Binding-site contacts:
Ligand atom C42 contacts residue GLY49 of chain 1.B at 3.4 Å.
Ligand atom O14 contacts residue ASP25 of chain 1.B at 2.6 Å (salt-bridge).
Ligand atom C13 contacts residue ASP25 of chain 1.B at 3.4 Å.
Ligand atom C25 contacts residue GLY48 of chain 1.B at 3.1 Å.
Ligand atom C33 contacts residue VAL82 of chain 1.A at 3.5 Å (hydrophobic).
Ligand atom O22 contacts residue ALA28 of chain 1.B at 3.6 Å.
Ligand atom C51 contacts residue ASP30 of chain 1.A at 3.0 Å.
Ligand atom C46 contacts residue PHE53 of chain 1.B at 3.5 Å (hydrophobic).
Ligand atom O08 contacts residue GLY49 of chain 1.A at 3.2 Å.
Ligand atom C03 contacts residue GLY48 of chain 1.A at 3.3 Å.
Ligand atom O14 contacts residue GLY27 of chain 1.B at 3.4 Å.
Ligand atom C31 contacts residue ILE50 of chain 1.B at 3.6 Å (hydrophobic).
Ligand atom C06 contacts residue VAL32 of chain 1.A at 3.6 Å (hydrophobic).
Ligand atom C06 contacts residue ASP30 of chain 1.A at 3.2 Å.
Ligand atom C37 contacts residue VAL82 of chain 1.B at 3.7 Å (hydrophobic).
Ligand atom C28 contacts residue ASP25 of chain 1.A at 3.2 Å.
Ligand atom O19 contacts residue ALA28 of chain 1.B at 3.5 Å.
Ligand atom O27 contacts residue ASP29 of chain 1.B at 2.9 Å (salt-bridge).
Ligand atom O08 contacts residue ILE50 of chain 1.B at 3.1 Å.
Ligand atom C46 contacts residue GLY49 of chain 1.B at 3.5 Å.
Ligand atom C05 contacts residue ALA28 of chain 1.A at 3.4 Å (hydrophobic).
Ligand atom C49 contacts residue PRO81 of chain 1.A at 3.6 Å (hydrophobic).
Ligand atom C42 contacts residue GLY48 of chain 1.B at 3.5 Å.
Ligand atom O22 contacts residue ASP29 of chain 1.B at 3.1 Å (salt-bridge).
Ligand atom O22 contacts residue ASP30 of chain 1.B at 3.0 Å (salt-bridge).
Ligand atom C32 contacts residue VAL82 of chain 1.A at 3.5 Å (hydrophobic).
Ligand atom C34 contacts residue GLY27 of chain 1.B at 3.2 Å.
Ligand atom C34 contacts residue VAL82 of chain 1.A at 3.6 Å (hydrophobic).
Ligand atom O41 contacts residue ASP30 of chain 1.A at 3.0 Å (salt-bridge).
Ligand atom N16 contacts residue GLY27 of chain 1.B at 3.2 Å (h-bond).
Ligand atom O09 contacts residue ILE50 of chain 1.B at 3.6 Å.
Ligand atom C31 contacts residue GLY49 of chain 1.B at 3.5 Å.
Ligand atom O14 contacts residue ASP25 of chain 1.A at 2.5 Å (salt-bridge).
Ligand atom C12 contacts residue ASP25 of chain 1.A at 3.2 Å.
Ligand atom C48 contacts residue GLY49 of chain 1.B at 3.2 Å.
Ligand atom C51 contacts residue ILE47 of chain 1.A at 3.7 Å (hydrophobic).
Ligand atom C23 contacts residue GLY48 of chain 1.B at 3.2 Å.
Ligand atom C13 contacts residue ASP25 of chain 1.A at 3.3 Å.
Ligand atom C24 contacts residue ASP29 of chain 1.B at 3.5 Å.
Ligand atom C06 contacts residue ALA28 of chain 1.A at 3.4 Å (hydrophobic).

Sequence of chain 1.B:
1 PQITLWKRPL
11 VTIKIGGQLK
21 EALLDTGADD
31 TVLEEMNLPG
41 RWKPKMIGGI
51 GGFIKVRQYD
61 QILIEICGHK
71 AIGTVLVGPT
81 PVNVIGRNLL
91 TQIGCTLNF

Sequence of chain 1.A:
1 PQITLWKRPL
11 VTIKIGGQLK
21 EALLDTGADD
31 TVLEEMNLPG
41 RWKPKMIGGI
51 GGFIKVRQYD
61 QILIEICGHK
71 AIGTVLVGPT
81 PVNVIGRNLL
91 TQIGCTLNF

This small molecule binds to this protein.
Small molecule (SMILES): CCOP(=O)(COc1ccc(C[C@H](NC(=O)O[C@H]2CO[C@H]3OCC[C@H]32)[C@H](O)CN(C[C@@H](C)CC)S(=O)(=O)c2ccc3c(c2)OCO3)cc1)OCC